Sequence of chain 1.A:
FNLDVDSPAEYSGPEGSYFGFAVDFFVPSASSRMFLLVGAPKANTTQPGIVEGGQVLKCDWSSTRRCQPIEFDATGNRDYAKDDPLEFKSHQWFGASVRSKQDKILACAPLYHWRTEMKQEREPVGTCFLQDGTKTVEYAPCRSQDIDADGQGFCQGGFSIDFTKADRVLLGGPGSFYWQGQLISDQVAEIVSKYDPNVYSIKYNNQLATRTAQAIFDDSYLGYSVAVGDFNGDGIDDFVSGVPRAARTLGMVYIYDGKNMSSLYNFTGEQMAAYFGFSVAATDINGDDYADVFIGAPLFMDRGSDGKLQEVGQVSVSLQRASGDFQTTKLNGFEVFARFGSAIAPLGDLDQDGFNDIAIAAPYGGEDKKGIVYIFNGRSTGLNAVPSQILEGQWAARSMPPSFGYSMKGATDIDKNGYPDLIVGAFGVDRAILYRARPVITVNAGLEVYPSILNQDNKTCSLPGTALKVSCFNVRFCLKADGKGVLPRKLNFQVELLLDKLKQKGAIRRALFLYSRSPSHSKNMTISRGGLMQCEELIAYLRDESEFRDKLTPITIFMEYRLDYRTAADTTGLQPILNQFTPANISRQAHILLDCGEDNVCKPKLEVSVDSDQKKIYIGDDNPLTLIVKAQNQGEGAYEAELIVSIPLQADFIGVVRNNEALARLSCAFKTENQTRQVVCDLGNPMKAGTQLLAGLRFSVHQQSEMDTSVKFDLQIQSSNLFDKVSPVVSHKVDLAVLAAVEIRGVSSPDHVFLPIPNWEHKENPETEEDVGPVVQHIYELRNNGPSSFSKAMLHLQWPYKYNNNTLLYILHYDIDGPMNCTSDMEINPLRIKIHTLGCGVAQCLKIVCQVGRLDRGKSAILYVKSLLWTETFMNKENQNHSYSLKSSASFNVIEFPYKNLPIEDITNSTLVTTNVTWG

Binding-site contacts:
Ligand atom C1 contacts residue THR948 of chain 1.A at 3.7 Å.
Ligand atom O7 contacts residue HIS752 of chain 1.A at 4.2 Å.
Ligand atom C3 contacts residue THR948 of chain 1.A at 4.2 Å.
Ligand atom O5 contacts residue SER919 of chain 1.A at 3.9 Å.
Ligand atom C2 contacts residue THR948 of chain 1.A at 4.3 Å.
Ligand atom C8 contacts residue ASP751 of chain 1.A at 4.4 Å.
Ligand atom C4 contacts residue ASN950 of chain 1.A at 4.0 Å.
Ligand atom O5 contacts residue ASN950 of chain 1.A at 2.5 Å (h-bond).
Ligand atom C1 contacts residue ASN950 of chain 1.A at 1.5 Å.
Ligand atom C5 contacts residue SER919 of chain 1.A at 4.3 Å.
Ligand atom C5 contacts residue ASN950 of chain 1.A at 3.7 Å.
Ligand atom C3 contacts residue ASN950 of chain 1.A at 3.5 Å.
Ligand atom C8 contacts residue ASN950 of chain 1.A at 3.7 Å.
Ligand atom C1 contacts residue SER919 of chain 1.A at 3.8 Å.
Ligand atom C2 contacts residue ASN950 of chain 1.A at 2.0 Å.
Ligand atom O7 contacts residue ASP751 of chain 1.A at 2.9 Å (salt-bridge).
Ligand atom C7 contacts residue ASN950 of chain 1.A at 3.2 Å.
Ligand atom N2 contacts residue ASN950 of chain 1.A at 2.4 Å (h-bond).
Ligand atom C8 contacts residue HIS752 of chain 1.A at 3.7 Å.
Ligand atom O7 contacts residue ASN950 of chain 1.A at 4.1 Å.
Ligand atom N2 contacts residue THR948 of chain 1.A at 3.7 Å.
Ligand atom C7 contacts residue HIS752 of chain 1.A at 4.2 Å.
Ligand atom O3 contacts residue ASN950 of chain 1.A at 4.4 Å.
Ligand atom C7 contacts residue ASP751 of chain 1.A at 4.0 Å.

A protein and the small-molecule ligand that binds it are described below.
Small molecule (SMILES): CC(=O)N[C@@H]1[C@@H](O)[C@H](O)[C@@H](CO)O[C@H]1O